A protein and the small-molecule ligand that binds it are described below.
Small molecule (SMILES): CC(=O)N[C@@H]1[C@@H](O)[C@H](O)[C@@H](CO)O[C@H]1O

Sequence of chain 1.B:
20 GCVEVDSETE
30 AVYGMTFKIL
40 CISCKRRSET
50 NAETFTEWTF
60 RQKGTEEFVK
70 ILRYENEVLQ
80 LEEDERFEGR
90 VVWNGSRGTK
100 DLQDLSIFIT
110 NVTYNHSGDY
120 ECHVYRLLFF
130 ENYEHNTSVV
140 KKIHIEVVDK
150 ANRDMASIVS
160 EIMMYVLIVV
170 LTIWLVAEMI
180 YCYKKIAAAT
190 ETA

Binding-site contacts:
Ligand atom O5 contacts residue PHE107 of chain 1.B at 3.9 Å.
Ligand atom C1 contacts residue ASN93 of chain 1.B at 1.4 Å.
Ligand atom C5 contacts residue PHE107 of chain 1.B at 4.3 Å (hydrophobic).
Ligand atom O7 contacts residue ARG96 of chain 1.B at 3.9 Å.
Ligand atom C8 contacts residue ASN93 of chain 1.B at 3.4 Å.
Ligand atom C2 contacts residue ASN93 of chain 1.B at 2.5 Å.
Ligand atom C3 contacts residue ASN93 of chain 1.B at 3.8 Å.
Ligand atom C8 contacts residue GLY94 of chain 1.B at 4.5 Å.
Ligand atom C1 contacts residue PHE107 of chain 1.B at 4.2 Å (hydrophobic).
Ligand atom C6 contacts residue PHE107 of chain 1.B at 4.1 Å (hydrophobic).
Ligand atom O6 contacts residue VAL91 of chain 1.B at 3.9 Å.
Ligand atom O7 contacts residue ASN93 of chain 1.B at 3.7 Å.
Ligand atom C5 contacts residue ASN93 of chain 1.B at 3.7 Å.
Ligand atom C7 contacts residue ASN93 of chain 1.B at 3.5 Å.
Ligand atom C1 contacts residue TRP92 of chain 1.B at 4.4 Å (hydrophobic).
Ligand atom C4 contacts residue ASN93 of chain 1.B at 4.2 Å.
Ligand atom N2 contacts residue ASN93 of chain 1.B at 2.9 Å (h-bond).
Ligand atom O5 contacts residue ASN93 of chain 1.B at 2.4 Å (h-bond).
Ligand atom O5 contacts residue VAL91 of chain 1.B at 3.9 Å.